Sequence of chain 1.A:
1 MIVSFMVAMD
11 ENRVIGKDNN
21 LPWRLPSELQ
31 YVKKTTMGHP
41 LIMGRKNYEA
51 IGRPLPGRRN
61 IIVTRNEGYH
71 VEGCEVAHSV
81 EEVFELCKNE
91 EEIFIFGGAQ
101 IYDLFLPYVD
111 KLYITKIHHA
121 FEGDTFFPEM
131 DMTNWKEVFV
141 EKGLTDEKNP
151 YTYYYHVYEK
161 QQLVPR

This protein binds this small molecule.
Small molecule (SMILES): COc1cc(Cc2cnc(N)nc2N)cc(/C=C/C(=O)N2N=Cc3ccccc3[C@@H]2CC(C)C)c1OC

Binding-site contacts:
Ligand atom C02 contacts residue PHE96 of chain 1.A at 3.5 Å (hydrophobic).
Ligand atom C37 contacts residue LYS33 of chain 1.A at 3.7 Å.
Ligand atom N36 contacts residue ALA8 of chain 1.A at 3.5 Å (h-bond).
Ligand atom N01 contacts residue TYR102 of chain 1.A at 3.3 Å (h-bond).
Ligand atom C04 contacts residue PHE96 of chain 1.A at 3.8 Å (hydrophobic).
Ligand atom C26 contacts residue ARG58 of chain 1.A at 3.7 Å.
Ligand atom N33 contacts residue GLU28 of chain 1.A at 2.9 Å (salt-bridge).
Ligand atom C19 contacts residue LEU55 of chain 1.A at 3.2 Å (hydrophobic).
Ligand atom N01 contacts residue PHE96 of chain 1.A at 2.7 Å (h-bond).
Ligand atom N35 contacts residue GLU28 of chain 1.A at 2.5 Å (salt-bridge).
Ligand atom C10 contacts residue ILE51 of chain 1.A at 3.8 Å (hydrophobic).
Ligand atom C37 contacts residue GLN30 of chain 1.A at 3.6 Å.
Ligand atom C09 contacts residue LEU21 of chain 1.A at 3.5 Å (hydrophobic).
Ligand atom C28 contacts residue LYS33 of chain 1.A at 3.4 Å.
Ligand atom C14 contacts residue LEU29 of chain 1.A at 3.4 Å (hydrophobic).
Ligand atom C02 contacts residue MET6 of chain 1.A at 3.6 Å (hydrophobic).
Ligand atom C26 contacts residue LEU55 of chain 1.A at 3.6 Å (hydrophobic).
Ligand atom N35 contacts residue MET6 of chain 1.A at 3.8 Å.
Ligand atom C34 contacts residue ALA8 of chain 1.A at 3.4 Å (hydrophobic).
Ligand atom N35 contacts residue THR115 of chain 1.A at 3.7 Å.
Ligand atom C29 contacts residue LYS33 of chain 1.A at 3.7 Å.
Ligand atom O08 contacts residue LEU21 of chain 1.A at 3.7 Å.
Ligand atom N35 contacts residue ALA8 of chain 1.A at 3.4 Å.
Ligand atom C07 contacts residue LEU21 of chain 1.A at 3.7 Å (hydrophobic).
Ligand atom C27 contacts residue ARG58 of chain 1.A at 3.3 Å.
Ligand atom C34 contacts residue VAL32 of chain 1.A at 3.5 Å (hydrophobic).
Ligand atom C34 contacts residue GLU28 of chain 1.A at 3.5 Å.
Ligand atom N35 contacts residue VAL32 of chain 1.A at 3.2 Å.
Ligand atom N33 contacts residue ALA8 of chain 1.A at 3.5 Å.
Ligand atom C09 contacts residue ASN20 of chain 1.A at 3.6 Å.
Ligand atom N01 contacts residue MET6 of chain 1.A at 2.7 Å (h-bond).
Ligand atom N33 contacts residue VAL32 of chain 1.A at 3.7 Å.
Ligand atom C31 contacts residue PHE96 of chain 1.A at 3.7 Å (hydrophobic).
Ligand atom N35 contacts residue VAL7 of chain 1.A at 3.7 Å.
Ligand atom C27 contacts residue PRO56 of chain 1.A at 3.1 Å (hydrophobic).
Ligand atom C21 contacts residue LEU29 of chain 1.A at 3.6 Å (hydrophobic).
Ligand atom O30 contacts residue ARG53 of chain 1.A at 3.0 Å (salt-bridge).
Ligand atom C27 contacts residue LYS33 of chain 1.A at 3.6 Å.
Ligand atom N36 contacts residue VAL7 of chain 1.A at 3.5 Å.
Ligand atom N36 contacts residue MET6 of chain 1.A at 3.4 Å.